The small molecule below binds the protein below.
Small molecule (SMILES): O=C(O)CO

Sequence of chain 1.C:
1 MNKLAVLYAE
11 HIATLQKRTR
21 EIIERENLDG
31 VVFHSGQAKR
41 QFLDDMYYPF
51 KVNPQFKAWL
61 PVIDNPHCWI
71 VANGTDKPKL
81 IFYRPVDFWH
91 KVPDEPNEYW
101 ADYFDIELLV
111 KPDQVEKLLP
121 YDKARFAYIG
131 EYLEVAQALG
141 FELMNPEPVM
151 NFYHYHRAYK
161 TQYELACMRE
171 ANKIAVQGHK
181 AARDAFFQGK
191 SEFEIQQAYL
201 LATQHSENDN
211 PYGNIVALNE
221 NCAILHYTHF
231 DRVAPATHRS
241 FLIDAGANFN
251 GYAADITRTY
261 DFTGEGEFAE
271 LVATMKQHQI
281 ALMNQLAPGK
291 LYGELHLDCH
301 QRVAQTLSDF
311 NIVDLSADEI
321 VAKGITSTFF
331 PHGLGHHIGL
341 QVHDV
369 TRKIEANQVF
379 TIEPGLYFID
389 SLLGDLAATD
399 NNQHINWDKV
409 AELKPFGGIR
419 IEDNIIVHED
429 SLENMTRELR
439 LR

Binding-site contacts:
Ligand atom O2 contacts residue VAL342 of chain 1.C at 4.0 Å.
Ligand atom O2 contacts residue MN1 of chain 1.N at 2.6 Å.
Ligand atom CA contacts residue MN1 of chain 1.N at 3.0 Å.
Ligand atom OXT contacts residue GLU381 of chain 1.C at 3.3 Å (salt-bridge).
Ligand atom OXT contacts residue ASP255 of chain 1.C at 3.5 Å (salt-bridge).
Ligand atom O2 contacts residue MN1 of chain 1.M at 3.9 Å.
Ligand atom CA contacts residue ASP255 of chain 1.C at 4.0 Å.
Ligand atom O contacts residue ARG418 of chain 1.C at 4.0 Å.
Ligand atom C contacts residue GLU381 of chain 1.C at 3.6 Å.
Ligand atom C contacts residue GLU420 of chain 1.C at 4.1 Å.
Ligand atom OXT contacts residue GLU420 of chain 1.C at 4.2 Å.
Ligand atom C contacts residue MN1 of chain 1.N at 2.8 Å.
Ligand atom CA contacts residue ASP244 of chain 1.C at 3.9 Å.
Ligand atom O2 contacts residue ASP244 of chain 1.C at 3.8 Å.
Ligand atom CA contacts residue MN1 of chain 1.M at 3.9 Å.
Ligand atom CA contacts residue TYR212 of chain 1.C at 4.5 Å (hydrophobic).
Ligand atom OXT contacts residue MN1 of chain 1.N at 3.7 Å.
Ligand atom O contacts residue ASP255 of chain 1.C at 3.8 Å.
Ligand atom O contacts residue MN1 of chain 1.N at 2.1 Å.
Ligand atom CA contacts residue HIS343 of chain 1.C at 4.2 Å.
Ligand atom C contacts residue MN1 of chain 1.M at 2.8 Å.
Ligand atom OXT contacts residue HIS336 of chain 1.C at 3.6 Å.
Ligand atom C contacts residue ASP244 of chain 1.C at 3.9 Å.
Ligand atom O contacts residue GLU420 of chain 1.C at 3.5 Å (salt-bridge).
Ligand atom O contacts residue GLU381 of chain 1.C at 2.8 Å (salt-bridge).
Ligand atom C contacts residue HIS343 of chain 1.C at 4.0 Å.
Ligand atom O contacts residue MN1 of chain 1.M at 2.7 Å.
Ligand atom OXT contacts residue MN1 of chain 1.M at 2.4 Å.
Ligand atom OXT contacts residue HIS343 of chain 1.C at 2.9 Å (h-bond).
Ligand atom O contacts residue ASP244 of chain 1.C at 3.1 Å (salt-bridge).
Ligand atom O2 contacts residue ASP255 of chain 1.C at 2.9 Å (salt-bridge).
Ligand atom O2 contacts residue TYR212 of chain 1.C at 3.4 Å.
Ligand atom C contacts residue ASP255 of chain 1.C at 3.6 Å.